Sequence of chain 1.A:
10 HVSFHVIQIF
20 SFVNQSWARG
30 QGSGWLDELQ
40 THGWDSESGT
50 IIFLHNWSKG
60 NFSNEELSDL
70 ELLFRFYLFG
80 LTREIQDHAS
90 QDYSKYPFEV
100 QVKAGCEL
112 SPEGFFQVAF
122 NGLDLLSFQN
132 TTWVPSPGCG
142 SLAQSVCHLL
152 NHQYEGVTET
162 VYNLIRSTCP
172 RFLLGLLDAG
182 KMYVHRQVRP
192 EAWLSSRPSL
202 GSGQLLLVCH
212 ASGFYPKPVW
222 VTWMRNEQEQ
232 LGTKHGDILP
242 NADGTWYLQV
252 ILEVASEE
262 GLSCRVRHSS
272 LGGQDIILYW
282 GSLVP

Binding-site contacts:
Ligand atom C2 contacts residue ARG172 of chain 1.A at 4.0 Å.
Ligand atom O4 contacts residue ARG172 of chain 1.A at 4.3 Å.
Ligand atom C1 contacts residue GLY176 of chain 1.A at 4.5 Å.
Ligand atom N2 contacts residue ARG172 of chain 1.A at 3.8 Å.
Ligand atom N2 contacts residue PHE61 of chain 1.A at 4.2 Å.
Ligand atom O5 contacts residue GLY176 of chain 1.A at 4.4 Å.
Ligand atom C1 contacts residue ARG172 of chain 1.A at 3.9 Å.
Ligand atom O5 contacts residue ARG172 of chain 1.A at 4.0 Å.
Ligand atom O5 contacts residue ASN60 of chain 1.A at 2.3 Å (h-bond).
Ligand atom C3 contacts residue ASN60 of chain 1.A at 3.8 Å.
Ligand atom C6 contacts residue LEU175 of chain 1.A at 4.1 Å (hydrophobic).
Ligand atom N2 contacts residue ASN60 of chain 1.A at 3.0 Å (h-bond).
Ligand atom C2 contacts residue ASN60 of chain 1.A at 2.5 Å.
Ligand atom C1 contacts residue ASN60 of chain 1.A at 1.4 Å.
Ligand atom C4 contacts residue ASN60 of chain 1.A at 4.2 Å.
Ligand atom C3 contacts residue ARG172 of chain 1.A at 3.3 Å.
Ligand atom C5 contacts residue ASN60 of chain 1.A at 3.6 Å.
Ligand atom C4 contacts residue ARG172 of chain 1.A at 4.2 Å.
Ligand atom O3 contacts residue ARG172 of chain 1.A at 3.6 Å.
Ligand atom C5 contacts residue ARG172 of chain 1.A at 3.9 Å.

This protein binds this small molecule.
Small molecule (SMILES): CC(=O)N[C@@H]1[C@@H](O)[C@H](O)[C@@H](CO)O[C@H]1O